Sequence of chain 1.B:
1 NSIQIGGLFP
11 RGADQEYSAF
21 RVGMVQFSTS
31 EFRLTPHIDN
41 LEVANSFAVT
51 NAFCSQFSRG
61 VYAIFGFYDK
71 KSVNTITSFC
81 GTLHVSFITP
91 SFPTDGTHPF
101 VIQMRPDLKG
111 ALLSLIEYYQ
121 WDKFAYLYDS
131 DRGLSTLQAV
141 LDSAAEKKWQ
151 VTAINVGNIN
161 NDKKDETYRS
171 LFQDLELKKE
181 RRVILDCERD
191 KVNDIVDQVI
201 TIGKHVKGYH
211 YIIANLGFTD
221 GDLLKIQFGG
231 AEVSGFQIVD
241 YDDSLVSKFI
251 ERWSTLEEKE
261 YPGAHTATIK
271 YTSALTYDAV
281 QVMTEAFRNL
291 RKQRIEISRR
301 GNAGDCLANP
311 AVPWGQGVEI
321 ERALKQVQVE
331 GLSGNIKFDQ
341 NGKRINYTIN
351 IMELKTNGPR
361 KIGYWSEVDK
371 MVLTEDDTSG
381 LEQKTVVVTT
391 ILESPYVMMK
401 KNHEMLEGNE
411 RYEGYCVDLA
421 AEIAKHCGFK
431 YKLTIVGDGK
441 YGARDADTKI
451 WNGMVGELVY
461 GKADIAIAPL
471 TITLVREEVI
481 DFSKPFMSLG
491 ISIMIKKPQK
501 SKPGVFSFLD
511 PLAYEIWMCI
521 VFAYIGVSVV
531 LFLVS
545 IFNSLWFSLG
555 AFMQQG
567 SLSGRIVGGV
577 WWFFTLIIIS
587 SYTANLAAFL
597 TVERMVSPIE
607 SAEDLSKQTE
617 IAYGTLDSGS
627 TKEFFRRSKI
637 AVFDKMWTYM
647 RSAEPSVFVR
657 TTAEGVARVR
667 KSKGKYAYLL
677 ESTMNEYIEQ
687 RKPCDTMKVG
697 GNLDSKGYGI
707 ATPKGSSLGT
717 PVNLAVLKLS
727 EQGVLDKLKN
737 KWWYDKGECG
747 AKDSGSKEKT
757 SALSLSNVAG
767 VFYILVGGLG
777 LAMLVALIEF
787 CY

Binding-site contacts:
Ligand atom C7 contacts residue ASN346 of chain 1.B at 4.0 Å.
Ligand atom N2 contacts residue LYS337 of chain 1.B at 3.8 Å.
Ligand atom O7 contacts residue LYS337 of chain 1.B at 3.9 Å.
Ligand atom C7 contacts residue LYS337 of chain 1.B at 3.4 Å.
Ligand atom C3 contacts residue ASN346 of chain 1.B at 3.8 Å.
Ligand atom C6 contacts residue ASN335 of chain 1.B at 3.5 Å.
Ligand atom O5 contacts residue ASN335 of chain 1.B at 2.6 Å (h-bond).
Ligand atom C3 contacts residue ASN335 of chain 1.B at 3.9 Å.
Ligand atom C4 contacts residue ASN335 of chain 1.B at 3.4 Å.
Ligand atom O7 contacts residue GLN328 of chain 1.B at 2.5 Å (h-bond).
Ligand atom C2 contacts residue ASN346 of chain 1.B at 2.5 Å.
Ligand atom C5 contacts residue ASN346 of chain 1.B at 3.7 Å.
Ligand atom C1 contacts residue ASN346 of chain 1.B at 1.4 Å.
Ligand atom O6 contacts residue GLU330 of chain 1.B at 3.6 Å (salt-bridge).
Ligand atom O6 contacts residue ASN335 of chain 1.B at 2.9 Å (h-bond).
Ligand atom C7 contacts residue GLN328 of chain 1.B at 3.6 Å.
Ligand atom C8 contacts residue LYS337 of chain 1.B at 3.3 Å.
Ligand atom C4 contacts residue ASN346 of chain 1.B at 4.2 Å.
Ligand atom N2 contacts residue ASN346 of chain 1.B at 2.9 Å (h-bond).
Ligand atom C2 contacts residue ASN335 of chain 1.B at 3.3 Å.
Ligand atom O5 contacts residue ASN346 of chain 1.B at 2.3 Å (h-bond).
Ligand atom C1 contacts residue ASN335 of chain 1.B at 3.3 Å.
Ligand atom O7 contacts residue ASN346 of chain 1.B at 4.5 Å.
Ligand atom C8 contacts residue GLN328 of chain 1.B at 4.4 Å.
Ligand atom C5 contacts residue ASN335 of chain 1.B at 3.3 Å.

This small molecule binds to this protein.
Small molecule (SMILES): CC(=O)N[C@@H]1[C@@H](O)[C@H](O)[C@@H](CO)O[C@H]1O